This protein binds this small molecule.
Small molecule (SMILES): O=C1NC(=O)c2ccc(Br)cc2/C1=C/Nc1ccc(CN2CCCC2)cc1

Binding-site contacts:
Ligand atom O1 contacts residue VAL85 of chain 1.C at 3.5 Å.
Ligand atom O2 contacts residue LEU103 of chain 1.C at 3.5 Å.
Ligand atom C12 contacts residue LEU27 of chain 1.C at 3.6 Å (hydrophobic).
Ligand atom BR1 contacts residue GLN29 of chain 1.C at 3.6 Å.
Ligand atom BR1 contacts residue GLY30 of chain 1.C at 3.8 Å.
Ligand atom C2 contacts residue THR105 of chain 1.C at 3.9 Å.
Ligand atom O2 contacts residue GLU102 of chain 1.C at 3.6 Å.
Ligand atom C5 contacts residue LEU27 of chain 1.C at 3.7 Å (hydrophobic).
Ligand atom C15 contacts residue VAL35 of chain 1.C at 3.9 Å (hydrophobic).
Ligand atom C13 contacts residue MET164 of chain 1.C at 3.9 Å (hydrophobic).
Ligand atom C3 contacts residue LEU27 of chain 1.C at 3.9 Å (hydrophobic).
Ligand atom C2 contacts residue MET104 of chain 1.C at 3.3 Å (hydrophobic).
Ligand atom N2 contacts residue MET104 of chain 1.C at 3.3 Å (h-bond).
Ligand atom C3 contacts residue MET104 of chain 1.C at 3.6 Å (hydrophobic).
Ligand atom O1 contacts residue MET101 of chain 1.C at 3.5 Å.
Ligand atom C20 contacts residue MET164 of chain 1.C at 3.5 Å (hydrophobic).
Ligand atom BR1 contacts residue VAL35 of chain 1.C at 3.4 Å.
Ligand atom C3 contacts residue GLY107 of chain 1.C at 3.8 Å.
Ligand atom N3 contacts residue GLU102 of chain 1.C at 3.2 Å (salt-bridge).
Ligand atom C2 contacts residue LEU27 of chain 1.C at 3.6 Å (hydrophobic).
Ligand atom N2 contacts residue LEU27 of chain 1.C at 3.9 Å.
Ligand atom C11 contacts residue ARG106 of chain 1.C at 3.7 Å.
Ligand atom C13 contacts residue ALA53 of chain 1.C at 4.0 Å (hydrophobic).
Ligand atom C2 contacts residue GLY107 of chain 1.C at 3.9 Å.
Ligand atom O2 contacts residue ALA53 of chain 1.C at 3.7 Å.
Ligand atom C16 contacts residue VAL35 of chain 1.C at 3.7 Å (hydrophobic).
Ligand atom C4 contacts residue LEU27 of chain 1.C at 4.0 Å (hydrophobic).
Ligand atom N3 contacts residue MET164 of chain 1.C at 3.9 Å.
Ligand atom C18 contacts residue MET164 of chain 1.C at 3.6 Å (hydrophobic).
Ligand atom C21 contacts residue ALA53 of chain 1.C at 3.5 Å (hydrophobic).
Ligand atom C1 contacts residue LEU27 of chain 1.C at 3.8 Å (hydrophobic).
Ligand atom C1 contacts residue THR105 of chain 1.C at 3.5 Å.
Ligand atom O2 contacts residue MET104 of chain 1.C at 2.7 Å (h-bond).
Ligand atom C14 contacts residue MET164 of chain 1.C at 3.4 Å (hydrophobic).
Ligand atom C21 contacts residue MET104 of chain 1.C at 3.8 Å (hydrophobic).
Ligand atom C21 contacts residue GLU102 of chain 1.C at 3.8 Å.
Ligand atom C19 contacts residue MET164 of chain 1.C at 3.2 Å (hydrophobic).
Ligand atom N3 contacts residue ALA53 of chain 1.C at 3.6 Å.
Ligand atom C11 contacts residue THR105 of chain 1.C at 3.7 Å.
Ligand atom C4 contacts residue GLY107 of chain 1.C at 3.9 Å.

Sequence of chain 1.C:
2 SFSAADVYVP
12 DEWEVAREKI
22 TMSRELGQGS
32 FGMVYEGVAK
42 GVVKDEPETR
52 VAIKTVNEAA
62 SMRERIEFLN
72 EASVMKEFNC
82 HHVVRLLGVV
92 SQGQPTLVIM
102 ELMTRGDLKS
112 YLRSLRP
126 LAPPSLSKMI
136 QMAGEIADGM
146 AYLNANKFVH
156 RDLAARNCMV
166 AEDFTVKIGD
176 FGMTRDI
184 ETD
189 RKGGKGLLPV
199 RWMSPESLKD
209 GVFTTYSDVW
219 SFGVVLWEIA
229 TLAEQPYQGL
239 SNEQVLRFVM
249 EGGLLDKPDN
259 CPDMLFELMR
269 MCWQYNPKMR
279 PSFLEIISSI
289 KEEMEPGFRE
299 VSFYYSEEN